The protein below binds the small molecule below.
Small molecule (SMILES): N[C@@H](Cc1ccccc1)C(=O)O

Sequence of chain 1.A:
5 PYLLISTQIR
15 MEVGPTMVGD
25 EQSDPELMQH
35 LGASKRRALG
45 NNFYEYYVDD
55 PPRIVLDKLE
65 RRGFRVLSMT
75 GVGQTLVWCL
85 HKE

Binding-site contacts:
Ligand atom CE1 contacts residue MET15 of chain 1.C at 3.6 Å (hydrophobic).
Ligand atom CE2 contacts residue GLN78 of chain 1.C at 3.5 Å.
Ligand atom CZ contacts residue ILE13 of chain 1.C at 3.8 Å (hydrophobic).
Ligand atom O contacts residue GLY77 of chain 1.A at 3.8 Å.
Ligand atom CA contacts residue GLN78 of chain 1.C at 3.6 Å.
Ligand atom CZ contacts residue ARG14 of chain 1.C at 3.7 Å.
Ligand atom CA contacts residue ILE13 of chain 1.C at 3.6 Å (hydrophobic).
Ligand atom CD2 contacts residue GLN78 of chain 1.C at 3.5 Å.
Ligand atom CE2 contacts residue ILE13 of chain 1.C at 3.4 Å (hydrophobic).
Ligand atom CG contacts residue ILE13 of chain 1.C at 3.3 Å (hydrophobic).
Ligand atom O contacts residue GLN12 of chain 1.A at 3.5 Å (h-bond).
Ligand atom CE1 contacts residue ARG14 of chain 1.C at 3.9 Å.
Ligand atom OXT contacts residue GLN78 of chain 1.C at 3.1 Å (h-bond).
Ligand atom OXT contacts residue GLY77 of chain 1.A at 3.8 Å.
Ligand atom CZ contacts residue MET15 of chain 1.C at 3.6 Å (hydrophobic).
Ligand atom CB contacts residue GLN78 of chain 1.C at 3.6 Å.
Ligand atom CD2 contacts residue VAL76 of chain 1.A at 3.5 Å (hydrophobic).
Ligand atom CD1 contacts residue VAL76 of chain 1.A at 3.7 Å (hydrophobic).
Ligand atom C contacts residue VAL76 of chain 1.A at 4.0 Å (hydrophobic).
Ligand atom CD2 contacts residue ILE13 of chain 1.C at 3.4 Å (hydrophobic).
Ligand atom N contacts residue ILE13 of chain 1.C at 2.8 Å (h-bond).
Ligand atom N contacts residue GLN78 of chain 1.C at 2.8 Å (h-bond).
Ligand atom CA contacts residue THR79 of chain 1.A at 3.5 Å.
Ligand atom CE2 contacts residue GLN12 of chain 1.C at 3.9 Å.
Ligand atom C contacts residue GLN78 of chain 1.C at 3.9 Å.
Ligand atom CZ contacts residue LEU80 of chain 1.C at 3.9 Å (hydrophobic).
Ligand atom C contacts residue GLY77 of chain 1.A at 3.9 Å.
Ligand atom CE1 contacts residue ILE13 of chain 1.C at 3.8 Å (hydrophobic).
Ligand atom CB contacts residue ILE13 of chain 1.C at 4.0 Å (hydrophobic).
Ligand atom O contacts residue GLN78 of chain 1.A at 2.9 Å (h-bond).
Ligand atom OXT contacts residue GLN78 of chain 1.A at 3.9 Å.
Ligand atom O contacts residue VAL76 of chain 1.A at 3.6 Å.
Ligand atom CB contacts residue THR79 of chain 1.A at 3.9 Å.
Ligand atom C contacts residue GLN78 of chain 1.A at 3.7 Å.
Ligand atom C contacts residue THR79 of chain 1.A at 3.5 Å.
Ligand atom CE2 contacts residue ARG14 of chain 1.C at 3.9 Å.
Ligand atom CB contacts residue VAL76 of chain 1.A at 3.4 Å (hydrophobic).
Ligand atom O contacts residue THR79 of chain 1.A at 2.7 Å (h-bond).
Ligand atom CG contacts residue VAL76 of chain 1.A at 3.7 Å (hydrophobic).
Ligand atom CD1 contacts residue ILE13 of chain 1.C at 3.5 Å (hydrophobic).

Sequence of chain 1.C:
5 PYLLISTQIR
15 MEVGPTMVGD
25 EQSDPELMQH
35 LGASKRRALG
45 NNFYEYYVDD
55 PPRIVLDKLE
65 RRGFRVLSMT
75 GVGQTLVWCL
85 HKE